A protein and the small-molecule ligand that binds it are described below.
Small molecule (SMILES): CC[C@H](C)[C@H](NC(=O)[C@H](CCC(=O)O)NC(=O)[C@H](CCC(=O)O)NC(=O)[C@H](Cc1ccc(CP(=O)(O)O)cc1)NC(=O)[C@@H](N)CCC(N)=O)C(=O)N1CCC[C@H]1C(=O)O

Binding-site contacts:
Ligand atom CD1 contacts residue LYS58 of chain 1.C at 3.6 Å.
Ligand atom O contacts residue ARG72 of chain 1.C at 3.7 Å.
Ligand atom CD1 contacts residue HIS56 of chain 1.C at 3.2 Å.
Ligand atom N contacts residue ARG10 of chain 1.C at 3.7 Å.
Ligand atom CD1 contacts residue TYR57 of chain 1.C at 3.4 Å (hydrophobic).
Ligand atom CD1 contacts residue LEU92 of chain 1.C at 3.2 Å (hydrophobic).
Ligand atom CG contacts residue ARG10 of chain 1.C at 3.8 Å.
Ligand atom CD1 contacts residue ARG10 of chain 1.C at 3.4 Å.
Ligand atom C contacts residue HIS56 of chain 1.C at 3.4 Å.
Ligand atom O2 contacts residue ARG30 of chain 1.C at 2.6 Å (salt-bridge).
Ligand atom N contacts residue HIS56 of chain 1.C at 2.7 Å (h-bond).
Ligand atom CE2 contacts residue LYS58 of chain 1.C at 3.4 Å.
Ligand atom CD1 contacts residue ILE69 of chain 1.C at 3.4 Å (hydrophobic).
Ligand atom CB contacts residue ARG72 of chain 1.C at 3.6 Å.
Ligand atom CG contacts residue ARG72 of chain 1.C at 2.9 Å.
Ligand atom P contacts residue ARG30 of chain 1.C at 3.5 Å.
Ligand atom CG contacts residue LYS58 of chain 1.C at 3.6 Å.
Ligand atom CZ contacts residue SER40 of chain 1.C at 3.6 Å.
Ligand atom O1 contacts residue ARG10 of chain 1.C at 3.7 Å.
Ligand atom O contacts residue TYR57 of chain 1.C at 3.5 Å.
Ligand atom CB contacts residue TYR57 of chain 1.C at 3.2 Å (hydrophobic).
Ligand atom C contacts residue ARG10 of chain 1.C at 3.1 Å.
Ligand atom CA contacts residue ARG10 of chain 1.C at 3.4 Å.
Ligand atom CA contacts residue HIS56 of chain 1.C at 3.1 Å.
Ligand atom CE1 contacts residue ARG10 of chain 1.C at 3.4 Å.
Ligand atom CA contacts residue HIS56 of chain 1.C at 3.8 Å.
Ligand atom O2 contacts residue ARG10 of chain 1.C at 2.9 Å (salt-bridge).
Ligand atom CZ contacts residue ARG10 of chain 1.C at 3.7 Å.
Ligand atom CE1 contacts residue SER40 of chain 1.C at 3.4 Å.
Ligand atom O3 contacts residue ARG30 of chain 1.C at 2.8 Å (salt-bridge).
Ligand atom CZ contacts residue LYS58 of chain 1.C at 3.6 Å.
Ligand atom OXT contacts residue SER70 of chain 1.C at 2.9 Å (h-bond).
Ligand atom CD2 contacts residue LYS58 of chain 1.C at 3.4 Å.
Ligand atom O contacts residue ARG10 of chain 1.C at 2.9 Å (salt-bridge).
Ligand atom CB contacts residue HIS56 of chain 1.C at 3.5 Å.
Ligand atom OXT contacts residue ARG72 of chain 1.C at 2.5 Å (salt-bridge).
Ligand atom CG2 contacts residue SER70 of chain 1.C at 3.7 Å.
Ligand atom CG1 contacts residue TYR57 of chain 1.C at 3.4 Å (hydrophobic).
Ligand atom C contacts residue ARG72 of chain 1.C at 3.1 Å.
Ligand atom CH4 contacts residue SER40 of chain 1.C at 3.4 Å.

Sequence of chain 1.C:
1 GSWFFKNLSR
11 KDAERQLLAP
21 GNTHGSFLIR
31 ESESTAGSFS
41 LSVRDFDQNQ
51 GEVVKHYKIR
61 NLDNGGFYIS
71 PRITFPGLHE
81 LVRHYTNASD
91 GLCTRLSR